Sequence of chain 1.E:
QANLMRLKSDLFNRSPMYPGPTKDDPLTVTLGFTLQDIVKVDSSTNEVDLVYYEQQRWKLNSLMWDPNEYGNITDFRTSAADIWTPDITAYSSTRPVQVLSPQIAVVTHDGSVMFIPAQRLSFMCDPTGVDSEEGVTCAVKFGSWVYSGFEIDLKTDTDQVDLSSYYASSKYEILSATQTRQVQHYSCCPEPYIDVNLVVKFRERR

Binding-site contacts:
Ligand atom C3 contacts residue TRP164 of chain 1.D at 3.7 Å (hydrophobic).
Ligand atom C8 contacts residue TYR72 of chain 1.E at 3.8 Å (hydrophobic).
Ligand atom C7 contacts residue ILE135 of chain 1.E at 4.0 Å (hydrophobic).
Ligand atom C1 contacts residue TRP164 of chain 1.D at 3.2 Å (hydrophobic).
Ligand atom C6 contacts residue TRP164 of chain 1.D at 3.5 Å (hydrophobic).
Ligand atom C4 contacts residue TYR212 of chain 1.D at 3.9 Å (hydrophobic).
Ligand atom C3 contacts residue CYS208 of chain 1.D at 3.7 Å (hydrophobic).
Ligand atom C5 contacts residue VAL125 of chain 1.E at 4.0 Å (hydrophobic).
Ligand atom C4 contacts residue VAL125 of chain 1.E at 4.1 Å (hydrophobic).
Ligand atom C1 contacts residue ILE135 of chain 1.E at 3.7 Å (hydrophobic).
Ligand atom C4 contacts residue VAL165 of chain 1.D at 4.2 Å (hydrophobic).
Ligand atom N1 contacts residue ILE135 of chain 1.E at 3.8 Å.
Ligand atom C8 contacts residue TRP164 of chain 1.D at 3.8 Å (hydrophobic).
Ligand atom C4 contacts residue MET133 of chain 1.E at 3.4 Å (hydrophobic).
Ligand atom C9 contacts residue TYR110 of chain 1.D at 3.5 Å (hydrophobic).
Ligand atom C9 contacts residue TRP164 of chain 1.D at 3.8 Å (hydrophobic).
Ligand atom N2 contacts residue TYR110 of chain 1.D at 3.6 Å.
Ligand atom C7 contacts residue TRP164 of chain 1.D at 4.1 Å (hydrophobic).
Ligand atom C5 contacts residue VAL165 of chain 1.D at 3.8 Å (hydrophobic).
Ligand atom C7 contacts residue CYS207 of chain 1.D at 4.0 Å (hydrophobic).
Ligand atom C4 contacts residue TRP164 of chain 1.D at 4.2 Å (hydrophobic).
Ligand atom N1 contacts residue TRP164 of chain 1.D at 3.8 Å.
Ligand atom C10 contacts residue TYR212 of chain 1.D at 3.4 Å (hydrophobic).
Ligand atom C2 contacts residue CYS207 of chain 1.D at 4.1 Å (hydrophobic).
Ligand atom C3 contacts residue ILE135 of chain 1.E at 4.1 Å (hydrophobic).
Ligand atom C3 contacts residue CYS207 of chain 1.D at 3.8 Å (hydrophobic).
Ligand atom C10 contacts residue TYR205 of chain 1.D at 3.9 Å (hydrophobic).
Ligand atom C2 contacts residue TRP164 of chain 1.D at 3.2 Å (hydrophobic).
Ligand atom C10 contacts residue TRP164 of chain 1.D at 3.1 Å (hydrophobic).
Ligand atom N2 contacts residue TRP164 of chain 1.D at 2.8 Å (h-bond).
Ligand atom N1 contacts residue VAL165 of chain 1.D at 3.6 Å.
Ligand atom C6 contacts residue CYS207 of chain 1.D at 3.8 Å (hydrophobic).
Ligand atom C3 contacts residue TYR212 of chain 1.D at 3.6 Å (hydrophobic).
Ligand atom C10 contacts residue TYR110 of chain 1.D at 3.3 Å (hydrophobic).
Ligand atom C5 contacts residue MET133 of chain 1.E at 4.0 Å (hydrophobic).
Ligand atom C5 contacts residue TRP164 of chain 1.D at 4.3 Å (hydrophobic).
Ligand atom C2 contacts residue ILE135 of chain 1.E at 3.8 Å (hydrophobic).
Ligand atom C8 contacts residue TYR205 of chain 1.D at 4.2 Å (hydrophobic).
Ligand atom C3 contacts residue MET133 of chain 1.E at 4.0 Å (hydrophobic).
Ligand atom C7 contacts residue TYR72 of chain 1.E at 4.2 Å (hydrophobic).

Sequence of chain 1.D:
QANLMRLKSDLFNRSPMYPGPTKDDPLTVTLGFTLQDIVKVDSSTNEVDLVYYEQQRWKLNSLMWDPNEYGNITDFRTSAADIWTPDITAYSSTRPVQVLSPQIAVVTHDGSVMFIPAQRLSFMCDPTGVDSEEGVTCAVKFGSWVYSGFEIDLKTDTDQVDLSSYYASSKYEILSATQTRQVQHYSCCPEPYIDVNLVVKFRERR

A small-molecule ligand and the protein it binds are described below.
Small molecule (SMILES): CN1CCC[C@H]1c1cccnc1